Binding-site contacts:
Ligand atom C1 contacts residue ASN176 of chain 1.F at 1.6 Å.
Ligand atom C2 contacts residue ASN176 of chain 1.F at 2.2 Å.
Ligand atom C5 contacts residue ASN176 of chain 1.F at 4.0 Å.
Ligand atom N2 contacts residue ASN176 of chain 1.F at 2.3 Å (h-bond).
Ligand atom C4 contacts residue ASN176 of chain 1.F at 4.3 Å.
Ligand atom C3 contacts residue ASN176 of chain 1.F at 3.6 Å.
Ligand atom O6 contacts residue TYR214 of chain 1.F at 4.2 Å.
Ligand atom C7 contacts residue ASN176 of chain 1.F at 3.3 Å.
Ligand atom O7 contacts residue ASN176 of chain 1.F at 4.0 Å.
Ligand atom O5 contacts residue ASN176 of chain 1.F at 2.8 Å (h-bond).
Ligand atom C8 contacts residue ASN176 of chain 1.F at 4.1 Å.

Sequence of chain 1.F:
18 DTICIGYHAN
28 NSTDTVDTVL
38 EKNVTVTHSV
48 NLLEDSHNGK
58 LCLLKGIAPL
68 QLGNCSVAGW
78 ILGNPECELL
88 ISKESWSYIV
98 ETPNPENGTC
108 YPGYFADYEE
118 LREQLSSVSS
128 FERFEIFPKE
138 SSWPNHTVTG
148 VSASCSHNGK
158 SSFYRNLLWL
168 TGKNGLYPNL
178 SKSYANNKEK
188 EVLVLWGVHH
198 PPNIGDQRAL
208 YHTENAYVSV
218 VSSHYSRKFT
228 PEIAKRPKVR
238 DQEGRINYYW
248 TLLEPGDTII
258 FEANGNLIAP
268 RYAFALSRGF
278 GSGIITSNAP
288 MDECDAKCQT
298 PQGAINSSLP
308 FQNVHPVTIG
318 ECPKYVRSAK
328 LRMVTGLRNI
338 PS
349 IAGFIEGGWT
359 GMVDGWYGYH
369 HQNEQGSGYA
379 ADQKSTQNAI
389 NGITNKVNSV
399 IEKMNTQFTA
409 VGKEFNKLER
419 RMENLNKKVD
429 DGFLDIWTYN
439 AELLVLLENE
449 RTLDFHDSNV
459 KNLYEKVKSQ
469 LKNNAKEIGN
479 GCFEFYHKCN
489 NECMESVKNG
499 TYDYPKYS

The small molecule below binds the protein below.
Small molecule (SMILES): CC(=O)N[C@@H]1[C@@H](O)[C@H](O)[C@@H](CO)O[C@H]1O